Sequence of chain 1.A:
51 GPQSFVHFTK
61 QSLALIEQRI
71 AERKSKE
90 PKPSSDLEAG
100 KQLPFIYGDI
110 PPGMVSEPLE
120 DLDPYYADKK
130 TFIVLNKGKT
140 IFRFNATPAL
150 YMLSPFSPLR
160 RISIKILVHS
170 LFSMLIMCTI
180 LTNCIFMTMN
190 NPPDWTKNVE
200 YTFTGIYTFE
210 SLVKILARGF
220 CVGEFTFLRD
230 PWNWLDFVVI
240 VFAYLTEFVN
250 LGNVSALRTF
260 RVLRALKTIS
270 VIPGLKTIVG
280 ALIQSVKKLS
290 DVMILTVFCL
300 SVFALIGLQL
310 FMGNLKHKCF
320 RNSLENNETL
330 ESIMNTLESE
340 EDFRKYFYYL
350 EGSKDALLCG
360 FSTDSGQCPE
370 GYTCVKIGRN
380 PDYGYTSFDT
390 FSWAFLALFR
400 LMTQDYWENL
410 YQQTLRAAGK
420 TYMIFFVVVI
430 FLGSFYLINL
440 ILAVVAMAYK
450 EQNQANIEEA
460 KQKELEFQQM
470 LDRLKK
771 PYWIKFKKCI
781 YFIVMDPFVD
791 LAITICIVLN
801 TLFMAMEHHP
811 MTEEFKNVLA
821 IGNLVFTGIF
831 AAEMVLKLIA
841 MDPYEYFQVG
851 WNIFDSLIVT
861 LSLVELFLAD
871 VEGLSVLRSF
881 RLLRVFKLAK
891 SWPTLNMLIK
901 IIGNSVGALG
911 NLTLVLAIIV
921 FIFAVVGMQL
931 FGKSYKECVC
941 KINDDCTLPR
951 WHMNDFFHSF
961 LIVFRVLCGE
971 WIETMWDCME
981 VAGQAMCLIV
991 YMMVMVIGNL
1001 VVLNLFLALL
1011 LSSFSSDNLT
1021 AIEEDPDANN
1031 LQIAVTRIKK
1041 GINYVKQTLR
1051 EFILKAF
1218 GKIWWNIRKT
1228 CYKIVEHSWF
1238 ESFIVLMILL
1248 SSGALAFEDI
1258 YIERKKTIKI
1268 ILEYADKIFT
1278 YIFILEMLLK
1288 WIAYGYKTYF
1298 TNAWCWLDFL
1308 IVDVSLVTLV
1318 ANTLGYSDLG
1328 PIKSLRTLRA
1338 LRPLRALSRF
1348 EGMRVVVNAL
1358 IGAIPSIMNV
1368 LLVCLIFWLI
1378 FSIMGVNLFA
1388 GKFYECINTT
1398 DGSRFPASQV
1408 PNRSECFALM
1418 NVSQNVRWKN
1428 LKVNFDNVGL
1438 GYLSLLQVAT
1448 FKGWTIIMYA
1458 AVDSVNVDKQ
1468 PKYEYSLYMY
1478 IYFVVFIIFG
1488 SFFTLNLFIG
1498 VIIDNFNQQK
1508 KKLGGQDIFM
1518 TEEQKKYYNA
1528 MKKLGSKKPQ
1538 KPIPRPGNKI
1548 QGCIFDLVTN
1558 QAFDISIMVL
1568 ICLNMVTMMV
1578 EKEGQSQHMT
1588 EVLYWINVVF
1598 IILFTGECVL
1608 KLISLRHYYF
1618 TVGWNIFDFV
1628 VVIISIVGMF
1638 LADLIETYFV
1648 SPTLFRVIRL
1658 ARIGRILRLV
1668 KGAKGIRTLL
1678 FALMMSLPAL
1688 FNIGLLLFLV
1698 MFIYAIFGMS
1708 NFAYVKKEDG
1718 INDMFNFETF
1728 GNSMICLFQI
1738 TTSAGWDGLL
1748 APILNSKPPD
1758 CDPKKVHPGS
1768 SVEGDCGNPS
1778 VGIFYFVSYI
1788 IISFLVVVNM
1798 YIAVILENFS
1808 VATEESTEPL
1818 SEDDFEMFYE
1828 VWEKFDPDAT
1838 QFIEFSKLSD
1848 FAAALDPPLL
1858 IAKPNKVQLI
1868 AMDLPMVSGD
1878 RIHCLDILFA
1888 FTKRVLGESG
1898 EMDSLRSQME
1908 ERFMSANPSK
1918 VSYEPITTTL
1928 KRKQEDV

Binding-site contacts:
Ligand atom CAY contacts residue THR1298 of chain 1.A at 4.5 Å.
Ligand atom OAG contacts residue THR1298 of chain 1.A at 3.9 Å.
Ligand atom CAK contacts residue PHE1297 of chain 1.A at 4.0 Å (hydrophobic).
Ligand atom CAO contacts residue TYR1293 of chain 1.A at 4.4 Å (hydrophobic).
Ligand atom CBI contacts residue PHE1297 of chain 1.A at 4.2 Å (hydrophobic).
Ligand atom CAU contacts residue TYR1293 of chain 1.A at 3.8 Å (hydrophobic).
Ligand atom CBG contacts residue PHE1297 of chain 1.A at 3.7 Å (hydrophobic).
Ligand atom CBF contacts residue PHE1297 of chain 1.A at 4.3 Å (hydrophobic).
Ligand atom CBE contacts residue TYR1293 of chain 1.A at 4.2 Å (hydrophobic).
Ligand atom CAT contacts residue LYS1294 of chain 1.A at 4.0 Å.
Ligand atom CBC contacts residue THR1298 of chain 1.A at 4.3 Å.
Ligand atom CBB contacts residue TYR1293 of chain 1.A at 4.5 Å (hydrophobic).
Ligand atom CAE contacts residue LPE1 of chain 1.FA at 4.4 Å.
Ligand atom CAQ contacts residue PHE1297 of chain 1.A at 4.5 Å (hydrophobic).
Ligand atom CBE contacts residue PHE1297 of chain 1.A at 3.9 Å (hydrophobic).
Ligand atom CAS contacts residue TYR1293 of chain 1.A at 4.4 Å (hydrophobic).
Ligand atom CAC contacts residue LPE1 of chain 1.FA at 4.2 Å.
Ligand atom CAC contacts residue TYR1293 of chain 1.A at 4.0 Å (hydrophobic).
Ligand atom CAU contacts residue LPE1 of chain 1.FA at 3.6 Å.
Ligand atom CBD contacts residue PHE1297 of chain 1.A at 4.5 Å (hydrophobic).
Ligand atom CAR contacts residue LYS1294 of chain 1.A at 4.4 Å.
Ligand atom CAP contacts residue PHE1297 of chain 1.A at 4.0 Å (hydrophobic).
Ligand atom CAU contacts residue PHE1297 of chain 1.A at 3.9 Å (hydrophobic).
Ligand atom CAS contacts residue LPE1 of chain 1.FA at 3.5 Å.

The protein below binds the small molecule below.
Small molecule (SMILES): CC(C)CCC[C@@H](C)[C@H]1CC[C@H]2[C@@H]3CC=C4C[C@@H](OC(=O)CCC(=O)O)CC[C@]4(C)[C@H]3CC[C@]12C